Sequence of chain 1.A:
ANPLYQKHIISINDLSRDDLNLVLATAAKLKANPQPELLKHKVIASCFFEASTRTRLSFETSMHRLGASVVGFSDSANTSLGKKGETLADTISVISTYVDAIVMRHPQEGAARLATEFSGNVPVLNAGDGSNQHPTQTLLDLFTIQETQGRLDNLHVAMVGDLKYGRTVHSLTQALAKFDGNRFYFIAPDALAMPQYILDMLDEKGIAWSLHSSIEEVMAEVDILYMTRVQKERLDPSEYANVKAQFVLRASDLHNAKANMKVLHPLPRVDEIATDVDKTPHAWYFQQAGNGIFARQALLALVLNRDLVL

A small-molecule ligand and the protein it binds are described below.
Small molecule (SMILES): NC(=O)[C@H](CC(=O)O)NC(=O)CP(=O)(O)O

Sequence of chain 3.A:
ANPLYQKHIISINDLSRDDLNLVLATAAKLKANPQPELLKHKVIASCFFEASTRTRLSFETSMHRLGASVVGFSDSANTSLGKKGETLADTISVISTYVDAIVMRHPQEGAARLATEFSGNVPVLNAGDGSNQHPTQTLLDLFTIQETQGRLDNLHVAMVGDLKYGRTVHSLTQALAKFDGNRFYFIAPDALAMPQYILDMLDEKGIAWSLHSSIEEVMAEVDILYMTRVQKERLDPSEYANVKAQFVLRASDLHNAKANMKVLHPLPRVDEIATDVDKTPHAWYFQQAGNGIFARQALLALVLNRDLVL

Binding-site contacts:
Ligand atom PAP contacts residue THR53 of chain 3.A at 3.6 Å.
Ligand atom CAN contacts residue ARG105 of chain 3.A at 3.7 Å.
Ligand atom OAE contacts residue SER52 of chain 3.A at 2.7 Å (h-bond).
Ligand atom CA contacts residue LEU267 of chain 3.A at 3.6 Å (hydrophobic).
Ligand atom OD1 contacts residue LEU267 of chain 3.A at 3.8 Å.
Ligand atom C contacts residue ARG167 of chain 3.A at 3.5 Å.
Ligand atom NAA contacts residue HIS134 of chain 3.A at 3.6 Å.
Ligand atom PAP contacts residue THR55 of chain 3.A at 3.7 Å.
Ligand atom OD2 contacts residue ARG229 of chain 3.A at 2.9 Å (salt-bridge).
Ligand atom CB contacts residue LEU267 of chain 3.A at 3.4 Å (hydrophobic).
Ligand atom OAE contacts residue ARG105 of chain 3.A at 3.2 Å (salt-bridge).
Ligand atom OAG contacts residue SER80 of chain 1.A at 3.1 Å (h-bond).
Ligand atom OAH contacts residue THR53 of chain 3.A at 2.8 Å (h-bond).
Ligand atom OAD contacts residue HIS134 of chain 3.A at 2.8 Å (h-bond).
Ligand atom OAG contacts residue LYS84 of chain 1.A at 2.9 Å (salt-bridge).
Ligand atom OAH contacts residue SER80 of chain 1.A at 2.6 Å (h-bond).
Ligand atom PAP contacts residue ARG54 of chain 3.A at 3.6 Å.
Ligand atom OD1 contacts residue ARG229 of chain 3.A at 2.8 Å (salt-bridge).
Ligand atom OAE contacts residue THR55 of chain 3.A at 2.6 Å (h-bond).
Ligand atom OD2 contacts residue LYS84 of chain 1.A at 2.6 Å (salt-bridge).
Ligand atom N contacts residue LEU267 of chain 3.A at 2.7 Å (h-bond).
Ligand atom CG contacts residue ARG229 of chain 3.A at 3.4 Å.
Ligand atom OAE contacts residue ARG54 of chain 3.A at 3.5 Å (salt-bridge).
Ligand atom O contacts residue ARG167 of chain 3.A at 2.8 Å (salt-bridge).
Ligand atom OAD contacts residue ARG105 of chain 3.A at 2.8 Å (salt-bridge).
Ligand atom NAA contacts residue ARG167 of chain 3.A at 2.7 Å (salt-bridge).
Ligand atom OAD contacts residue GLN137 of chain 3.A at 3.7 Å.
Ligand atom OD1 contacts residue GLN231 of chain 3.A at 3.2 Å (h-bond).
Ligand atom CG contacts residue LEU267 of chain 3.A at 3.5 Å (hydrophobic).
Ligand atom OAH contacts residue ARG54 of chain 3.A at 2.4 Å (salt-bridge).
Ligand atom PAP contacts residue SER80 of chain 1.A at 3.5 Å.
Ligand atom OAE contacts residue THR53 of chain 3.A at 3.5 Å (h-bond).
Ligand atom OAG contacts residue ARG105 of chain 3.A at 2.8 Å (salt-bridge).
Ligand atom O contacts residue ARG105 of chain 3.A at 3.2 Å (salt-bridge).
Ligand atom O contacts residue LYS84 of chain 1.A at 3.1 Å (salt-bridge).
Ligand atom PAP contacts residue ARG105 of chain 3.A at 3.6 Å.
Ligand atom CAJ contacts residue ARG54 of chain 3.A at 3.5 Å.
Ligand atom CAJ contacts residue LEU267 of chain 3.A at 3.4 Å (hydrophobic).
Ligand atom CAN contacts residue LEU267 of chain 3.A at 3.4 Å (hydrophobic).
Ligand atom OAD contacts residue THR55 of chain 3.A at 3.0 Å (h-bond).